This protein binds this small molecule.
Small molecule (SMILES): CC(=O)N[C@@H]1[C@@H](O)[C@H](O)[C@@H](CO)O[C@H]1O

Binding-site contacts:
Ligand atom C4 contacts residue ASN317 of chain 1.A at 4.3 Å.
Ligand atom O7 contacts residue ASN317 of chain 1.A at 3.2 Å (h-bond).
Ligand atom C2 contacts residue ASN317 of chain 1.A at 2.6 Å.
Ligand atom O5 contacts residue ASN317 of chain 1.A at 2.3 Å (h-bond).
Ligand atom N2 contacts residue ASN317 of chain 1.A at 3.1 Å (h-bond).
Ligand atom C5 contacts residue ASN317 of chain 1.A at 3.6 Å.
Ligand atom C8 contacts residue ASN317 of chain 1.A at 4.1 Å.
Ligand atom C1 contacts residue ASN317 of chain 1.A at 1.5 Å.
Ligand atom C3 contacts residue ASN317 of chain 1.A at 3.9 Å.
Ligand atom C7 contacts residue ASN317 of chain 1.A at 3.2 Å.

Sequence of chain 1.A:
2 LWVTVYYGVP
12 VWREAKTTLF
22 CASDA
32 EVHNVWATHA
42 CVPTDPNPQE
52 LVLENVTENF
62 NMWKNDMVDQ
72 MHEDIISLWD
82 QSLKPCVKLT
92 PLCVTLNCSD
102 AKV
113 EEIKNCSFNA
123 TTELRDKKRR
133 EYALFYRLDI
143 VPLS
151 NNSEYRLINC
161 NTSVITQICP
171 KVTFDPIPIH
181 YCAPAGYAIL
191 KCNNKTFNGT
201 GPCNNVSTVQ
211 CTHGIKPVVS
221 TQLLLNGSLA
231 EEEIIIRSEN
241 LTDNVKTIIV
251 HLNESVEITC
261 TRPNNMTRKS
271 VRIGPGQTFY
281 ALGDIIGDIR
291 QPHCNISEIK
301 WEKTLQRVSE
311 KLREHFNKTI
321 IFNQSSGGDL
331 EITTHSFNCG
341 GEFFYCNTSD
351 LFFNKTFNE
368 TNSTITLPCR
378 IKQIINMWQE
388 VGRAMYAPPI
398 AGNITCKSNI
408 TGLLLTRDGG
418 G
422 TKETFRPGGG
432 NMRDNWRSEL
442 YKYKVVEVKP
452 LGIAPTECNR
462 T